Binding-site contacts:
Ligand atom CAB contacts residue PHE321 of chain 1.D at 3.6 Å (hydrophobic).
Ligand atom CAG contacts residue PHE224 of chain 1.D at 3.1 Å (hydrophobic).
Ligand atom OAL contacts residue SER235 of chain 1.D at 4.0 Å.
Ligand atom CAO contacts residue ASN343 of chain 1.D at 4.0 Å.
Ligand atom NAN contacts residue TYR347 of chain 1.D at 3.6 Å.
Ligand atom CAC contacts residue VAL145 of chain 1.D at 4.5 Å (hydrophobic).
Ligand atom CAG contacts residue TYR339 of chain 1.D at 4.1 Å (hydrophobic).
Ligand atom CAD contacts residue SER234 of chain 1.D at 3.6 Å.
Ligand atom CAO contacts residue TYR347 of chain 1.D at 4.2 Å (hydrophobic).
Ligand atom OAM contacts residue TYR347 of chain 1.D at 4.0 Å.
Ligand atom CAI contacts residue ASN343 of chain 1.D at 4.0 Å.
Ligand atom OAL contacts residue SER238 of chain 1.D at 3.9 Å.
Ligand atom CAA contacts residue PHE320 of chain 1.D at 4.2 Å (hydrophobic).
Ligand atom OAK contacts residue ASN324 of chain 1.D at 4.0 Å.
Ligand atom CAA contacts residue PHE321 of chain 1.D at 4.2 Å (hydrophobic).
Ligand atom OAL contacts residue SER234 of chain 1.D at 2.7 Å (h-bond).
Ligand atom CAI contacts residue ASP144 of chain 1.D at 3.9 Å.
Ligand atom CAH contacts residue PHE224 of chain 1.D at 3.5 Å (hydrophobic).
Ligand atom CAJ contacts residue ASN343 of chain 1.D at 3.9 Å.
Ligand atom OAK contacts residue PHE224 of chain 1.D at 4.4 Å.
Ligand atom OAK contacts residue SER234 of chain 1.D at 2.8 Å (h-bond).
Ligand atom CAO contacts residue ASP144 of chain 1.D at 3.2 Å.
Ligand atom CAB contacts residue VAL148 of chain 1.D at 3.9 Å (hydrophobic).
Ligand atom OAM contacts residue ASN343 of chain 1.D at 3.9 Å.
Ligand atom OAM contacts residue ASP144 of chain 1.D at 3.7 Å.
Ligand atom OAM contacts residue PHE320 of chain 1.D at 4.3 Å.
Ligand atom OAL contacts residue PHE321 of chain 1.D at 4.0 Å.
Ligand atom CAF contacts residue PHE320 of chain 1.D at 4.0 Å (hydrophobic).
Ligand atom CAJ contacts residue PHE320 of chain 1.D at 3.8 Å (hydrophobic).
Ligand atom CAH contacts residue TYR339 of chain 1.D at 4.1 Å (hydrophobic).
Ligand atom NAN contacts residue ASN343 of chain 1.D at 3.1 Å (h-bond).
Ligand atom OAM contacts residue VAL148 of chain 1.D at 3.9 Å.
Ligand atom CAC contacts residue SER234 of chain 1.D at 3.6 Å.
Ligand atom NAN contacts residue ASP144 of chain 1.D at 3.1 Å (salt-bridge).
Ligand atom CAD contacts residue ASN324 of chain 1.D at 4.2 Å.
Ligand atom CAC contacts residue PHE321 of chain 1.D at 4.0 Å (hydrophobic).
Ligand atom CAA contacts residue VAL148 of chain 1.D at 3.7 Å (hydrophobic).
Ligand atom OAK contacts residue TYR230 of chain 1.D at 4.3 Å.

Sequence of chain 1.D:
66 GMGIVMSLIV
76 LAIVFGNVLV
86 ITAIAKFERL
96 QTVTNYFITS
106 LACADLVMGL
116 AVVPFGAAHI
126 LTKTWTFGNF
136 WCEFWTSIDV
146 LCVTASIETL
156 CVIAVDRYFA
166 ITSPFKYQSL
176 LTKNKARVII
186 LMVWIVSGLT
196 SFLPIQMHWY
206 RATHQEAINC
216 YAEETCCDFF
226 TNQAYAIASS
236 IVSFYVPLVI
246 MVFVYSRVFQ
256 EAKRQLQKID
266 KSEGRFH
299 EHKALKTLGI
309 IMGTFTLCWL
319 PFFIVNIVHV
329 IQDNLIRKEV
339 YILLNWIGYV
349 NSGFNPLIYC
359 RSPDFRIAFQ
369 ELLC

This protein binds this small molecule.
Small molecule (SMILES): CN[C@@H]1CCc2c(ccc(O)c2O)[C@H]1O